Sequence of chain 3.A:
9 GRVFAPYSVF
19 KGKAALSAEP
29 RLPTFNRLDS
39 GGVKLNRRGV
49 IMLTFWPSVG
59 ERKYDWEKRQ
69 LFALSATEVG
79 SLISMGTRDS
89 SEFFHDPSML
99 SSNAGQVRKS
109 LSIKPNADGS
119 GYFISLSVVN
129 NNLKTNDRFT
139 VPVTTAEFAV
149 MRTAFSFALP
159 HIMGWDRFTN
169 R

Sequence of chain 15.A:
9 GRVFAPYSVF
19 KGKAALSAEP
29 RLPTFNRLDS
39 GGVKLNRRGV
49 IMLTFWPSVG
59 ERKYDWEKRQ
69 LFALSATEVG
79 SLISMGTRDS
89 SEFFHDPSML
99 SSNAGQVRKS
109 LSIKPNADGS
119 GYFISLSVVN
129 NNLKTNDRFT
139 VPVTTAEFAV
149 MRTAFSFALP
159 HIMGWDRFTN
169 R

A protein and the small-molecule ligand that binds it are described below.
Small molecule (SMILES): Cc1cn([C@H]2C[C@H](O[P](=O)(O)OC[C@H]3O[C@@H](n4cc(C)c(=O)[nH]c4=O)C[C@@H]3O[P](=O)(O)OC[C@H]3O[C@@H](n4cc(C)c(=O)[nH]c4=O)C[C@@H]3O[P](=O)(O)OC[C@H]3O[C@@H](n4cc(C)c(=O)[nH]c4=O)C[C@@H]3O[P](=O)(O)OC[C@H]3O[C@@H](n4cc(C)c(=O)[nH]c4=O)C[C@@H]3O[P](=O)(O)OC[C@H]3O[C@@H](n4cc(C)c(=O)[nH]c4=O)C[C@@H]3O[P](=O)(O)OC[C@H]3O[C@@H](n4cc(C)c(=O)[nH]c4=O)C[C@@H]3O[P](=O)(O)OC[C@H]3O[C@@H](n4cc(C)c(=O)[nH]c4=O)C[C@@H]3O[P](=O)(O)OC[C@H]3O[C@@H](n4cc(C)c(=O)[nH]c4=O)C[C@@H]3O)[C@@H](COP(=O)=O)O2)c(=O)[nH]c1=O

Binding-site contacts:
Ligand atom O2 contacts residue MET97 of chain 21.A at 3.4 Å.
Ligand atom O2 contacts residue TRP64 of chain 3.A at 3.1 Å.
Ligand atom O2 contacts residue ARG60 of chain 3.A at 3.0 Å.
Ligand atom C4 contacts residue PHE18 of chain 3.A at 3.3 Å (hydrophobic).
Ligand atom O4' contacts residue MET50 of chain 21.A at 3.4 Å.
Ligand atom OP1 contacts residue ALA71 of chain 21.A at 2.9 Å (h-bond).
Ligand atom C1' contacts residue LEU98 of chain 21.A at 3.5 Å (hydrophobic).
Ligand atom O4 contacts residue PHE92 of chain 21.A at 3.5 Å (h-bond).
Ligand atom N3 contacts residue PHE92 of chain 21.A at 3.0 Å (h-bond).
Ligand atom C2 contacts residue TRP64 of chain 3.A at 3.5 Å (hydrophobic).
Ligand atom C5' contacts residue TYR62 of chain 3.A at 3.2 Å (hydrophobic).
Ligand atom OP1 contacts residue LYS61 of chain 3.A at 3.0 Å.
Ligand atom C5 contacts residue HIS93 of chain 21.A at 3.5 Å.
Ligand atom O4 contacts residue SER16 of chain 3.A at 3.0 Å (h-bond).
Ligand atom O2 contacts residue ASP94 of chain 21.A at 3.0 Å (salt-bridge).
Ligand atom OP1 contacts residue HIS93 of chain 21.A at 2.7 Å (h-bond).
Ligand atom OP2 contacts residue LYS107 of chain 21.A at 2.6 Å (salt-bridge).
Ligand atom C1' contacts residue ASP94 of chain 21.A at 3.5 Å.
Ligand atom C4 contacts residue PHE92 of chain 21.A at 3.3 Å (hydrophobic).
Ligand atom C7 contacts residue HIS93 of chain 21.A at 3.5 Å.
Ligand atom OP1 contacts residue LYS107 of chain 21.A at 2.8 Å (salt-bridge).
Ligand atom O2 contacts residue PHE12 of chain 3.A at 3.2 Å.
Ligand atom C7 contacts residue TRP64 of chain 3.A at 3.5 Å (hydrophobic).
Ligand atom C4 contacts residue PHE12 of chain 3.A at 3.2 Å (hydrophobic).
Ligand atom N1 contacts residue PHE12 of chain 3.A at 3.3 Å.
Ligand atom O2 contacts residue LEU98 of chain 21.A at 3.4 Å.
Ligand atom N3 contacts residue PHE18 of chain 3.A at 3.4 Å.
Ligand atom C5 contacts residue PHE18 of chain 3.A at 3.4 Å (hydrophobic).
Ligand atom C2 contacts residue PHE12 of chain 3.A at 2.9 Å (hydrophobic).
Ligand atom C6 contacts residue TRP64 of chain 3.A at 3.2 Å (hydrophobic).
Ligand atom N3 contacts residue PHE12 of chain 3.A at 2.9 Å.
Ligand atom O4' contacts residue HIS93 of chain 21.A at 3.4 Å.
Ligand atom O4 contacts residue PRO14 of chain 3.A at 3.5 Å.
Ligand atom O3' contacts residue ALA71 of chain 21.A at 3.4 Å.
Ligand atom N3 contacts residue LYS21 of chain 15.A at 2.8 Å.
Ligand atom C4 contacts residue LYS21 of chain 15.A at 3.4 Å.
Ligand atom O4 contacts residue PHE12 of chain 3.A at 3.2 Å.
Ligand atom O4 contacts residue LYS21 of chain 15.A at 2.9 Å (salt-bridge).
Ligand atom OP1 contacts residue TYR62 of chain 3.A at 2.8 Å (h-bond).
Ligand atom O4' contacts residue TRP64 of chain 3.A at 2.9 Å (h-bond).

Sequence of chain 21.A:
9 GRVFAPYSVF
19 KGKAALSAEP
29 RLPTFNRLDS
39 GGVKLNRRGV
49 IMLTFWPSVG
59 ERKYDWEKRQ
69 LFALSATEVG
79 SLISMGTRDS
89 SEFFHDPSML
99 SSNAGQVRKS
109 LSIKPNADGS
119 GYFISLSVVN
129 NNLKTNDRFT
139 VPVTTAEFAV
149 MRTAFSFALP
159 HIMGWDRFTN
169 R